Sequence of chain 1.A:
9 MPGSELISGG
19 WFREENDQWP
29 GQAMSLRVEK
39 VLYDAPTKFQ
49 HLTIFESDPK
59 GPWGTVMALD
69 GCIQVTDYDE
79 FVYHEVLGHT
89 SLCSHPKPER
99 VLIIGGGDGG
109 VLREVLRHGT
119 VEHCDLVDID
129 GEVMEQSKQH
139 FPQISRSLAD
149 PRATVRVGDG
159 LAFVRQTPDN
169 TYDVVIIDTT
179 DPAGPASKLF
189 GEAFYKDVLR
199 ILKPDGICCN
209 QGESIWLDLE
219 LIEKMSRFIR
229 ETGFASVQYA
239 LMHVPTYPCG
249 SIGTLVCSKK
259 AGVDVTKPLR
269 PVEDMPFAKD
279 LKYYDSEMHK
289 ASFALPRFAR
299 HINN

Binding-site contacts:
Ligand atom F10 contacts residue GLN209 of chain 1.A at 4.0 Å.
Ligand atom F10 contacts residue THR177 of chain 1.A at 3.5 Å.
Ligand atom C4 contacts residue TYR245 of chain 1.A at 3.5 Å (hydrophobic).
Ligand atom C2 contacts residue ILE250 of chain 1.A at 3.9 Å (hydrophobic).
Ligand atom C6 contacts residue THR177 of chain 1.A at 3.2 Å.
Ligand atom C6 contacts residue S4M1 of chain 1.E at 3.3 Å.
Ligand atom C9 contacts residue TYR245 of chain 1.A at 3.5 Å (hydrophobic).
Ligand atom C5 contacts residue TYR245 of chain 1.A at 3.8 Å (hydrophobic).
Ligand atom C9 contacts residue ASP176 of chain 1.A at 3.8 Å.
Ligand atom C9 contacts residue THR177 of chain 1.A at 4.0 Å.
Ligand atom C1 contacts residue GLN209 of chain 1.A at 3.6 Å.
Ligand atom C6 contacts residue TYR245 of chain 1.A at 4.3 Å (hydrophobic).
Ligand atom N8 contacts residue ASP179 of chain 1.A at 2.7 Å (salt-bridge).
Ligand atom C7 contacts residue TYR81 of chain 1.A at 3.6 Å (hydrophobic).
Ligand atom C3 contacts residue GLN72 of chain 1.A at 4.1 Å.
Ligand atom C9 contacts residue GLN209 of chain 1.A at 3.7 Å.
Ligand atom C7 contacts residue GLN209 of chain 1.A at 3.5 Å.
Ligand atom C4 contacts residue ILE250 of chain 1.A at 3.9 Å (hydrophobic).
Ligand atom C9 contacts residue S4M1 of chain 1.E at 3.5 Å.
Ligand atom C5 contacts residue PRO246 of chain 1.A at 4.0 Å (hydrophobic).
Ligand atom C4 contacts residue GLN209 of chain 1.A at 3.4 Å.
Ligand atom C6 contacts residue GLN209 of chain 1.A at 4.0 Å.
Ligand atom C2 contacts residue ASP179 of chain 1.A at 3.5 Å.
Ligand atom C3 contacts residue THR177 of chain 1.A at 3.5 Å.
Ligand atom C2 contacts residue GLU211 of chain 1.A at 4.2 Å.
Ligand atom C3 contacts residue GLN209 of chain 1.A at 3.8 Å.
Ligand atom C7 contacts residue TYR245 of chain 1.A at 3.2 Å (hydrophobic).
Ligand atom C5 contacts residue ASP179 of chain 1.A at 3.4 Å.
Ligand atom C6 contacts residue ASP176 of chain 1.A at 4.3 Å.
Ligand atom C5 contacts residue ILE71 of chain 1.A at 4.1 Å (hydrophobic).
Ligand atom C3 contacts residue THR178 of chain 1.A at 4.2 Å.
Ligand atom F10 contacts residue GLN72 of chain 1.A at 3.4 Å.
Ligand atom N8 contacts residue TRP27 of chain 1.A at 3.5 Å.
Ligand atom F10 contacts residue ASP179 of chain 1.A at 3.4 Å.
Ligand atom C9 contacts residue TYR81 of chain 1.A at 3.6 Å (hydrophobic).
Ligand atom C1 contacts residue TYR245 of chain 1.A at 4.2 Å (hydrophobic).
Ligand atom N8 contacts residue PRO246 of chain 1.A at 3.5 Å.
Ligand atom F10 contacts residue THR178 of chain 1.A at 3.2 Å.
Ligand atom C6 contacts residue GLN72 of chain 1.A at 3.6 Å.
Ligand atom C2 contacts residue GLN209 of chain 1.A at 3.8 Å.

This protein binds this small molecule.
Small molecule (SMILES): NCCc1ccccc1F